Binding-site contacts:
Ligand atom N3 contacts residue LEU114 of chain 3.C at 2.9 Å (h-bond).
Ligand atom C4 contacts residue GLY113 of chain 3.C at 1.2 Å.
Ligand atom N3 contacts residue LEU93 of chain 3.C at 1.6 Å (h-bond).
Ligand atom C6 contacts residue GLY113 of chain 3.C at 1.8 Å.
Ligand atom C5 contacts residue GLY112 of chain 3.C at 2.6 Å.
Ligand atom O4 contacts residue GLU131 of chain 3.C at 2.6 Å (salt-bridge).
Ligand atom C5 contacts residue GLY113 of chain 3.C at 1.2 Å.
Ligand atom C6 contacts residue GLY112 of chain 3.C at 2.2 Å.
Ligand atom N1 contacts residue VAL94 of chain 3.C at 1.9 Å.
Ligand atom C1' contacts residue TRP95 of chain 3.C at 2.4 Å (hydrophobic).
Ligand atom C2 contacts residue VAL94 of chain 3.C at 1.7 Å (hydrophobic).
Ligand atom N3 contacts residue GLY113 of chain 3.C at 2.1 Å.
Ligand atom N1 contacts residue GLY112 of chain 3.C at 2.9 Å (h-bond).
Ligand atom C5 contacts residue VAL94 of chain 3.C at 2.5 Å (hydrophobic).
Ligand atom N3 contacts residue VAL107 of chain 3.C at 2.9 Å.
Ligand atom O5' contacts residue ASN133 of chain 3.C at 2.9 Å (h-bond).
Ligand atom O4 contacts residue VAL107 of chain 3.C at 1.8 Å.
Ligand atom OP1 contacts residue ASN136 of chain 3.C at 2.4 Å (h-bond).
Ligand atom O3' contacts residue GLU131 of chain 3.C at 2.8 Å (salt-bridge).
Ligand atom O4 contacts residue LEU114 of chain 3.C at 2.8 Å (h-bond).
Ligand atom O2' contacts residue TRP95 of chain 3.C at 2.5 Å.
Ligand atom C4 contacts residue LEU93 of chain 3.C at 2.9 Å (hydrophobic).
Ligand atom C4 contacts residue LEU114 of chain 3.C at 2.8 Å (hydrophobic).
Ligand atom N1 contacts residue GLY113 of chain 3.C at 2.8 Å.
Ligand atom C6 contacts residue TYR111 of chain 3.C at 3.1 Å (hydrophobic).
Ligand atom C4' contacts residue TRP95 of chain 3.C at 3.0 Å (hydrophobic).
Ligand atom OP2 contacts residue ASN133 of chain 3.C at 2.5 Å.
Ligand atom N3 contacts residue VAL94 of chain 3.C at 2.3 Å.
Ligand atom C6 contacts residue VAL94 of chain 3.C at 1.8 Å (hydrophobic).
Ligand atom C2 contacts residue GLY113 of chain 3.C at 2.8 Å.
Ligand atom C1' contacts residue VAL94 of chain 3.C at 2.6 Å (hydrophobic).
Ligand atom C4 contacts residue VAL107 of chain 3.C at 2.6 Å (hydrophobic).
Ligand atom C4 contacts residue VAL94 of chain 3.C at 2.8 Å (hydrophobic).
Ligand atom O2 contacts residue VAL94 of chain 3.C at 1.5 Å.
Ligand atom O4' contacts residue TRP95 of chain 3.C at 2.8 Å (h-bond).
Ligand atom C5 contacts residue THR110 of chain 3.C at 2.9 Å.
Ligand atom O4 contacts residue GLY113 of chain 3.C at 2.0 Å.
Ligand atom C2 contacts residue LEU93 of chain 3.C at 2.0 Å (hydrophobic).
Ligand atom O2 contacts residue LEU93 of chain 3.C at 1.9 Å (h-bond).
Ligand atom O4' contacts residue VAL94 of chain 3.C at 2.7 Å.

A small-molecule ligand and the protein it binds are described below.
Small molecule (SMILES): O=c1ccn([C@@H]2O[C@H](CO[P](=O)(O)O[C@H]3[C@@H](O)[C@H](n4ccc(=O)[nH]c4=O)O[C@@H]3COP(=O)(O)O)[C@@H](O)[C@H]2O)c(=O)[nH]1

Sequence of chain 4.C:
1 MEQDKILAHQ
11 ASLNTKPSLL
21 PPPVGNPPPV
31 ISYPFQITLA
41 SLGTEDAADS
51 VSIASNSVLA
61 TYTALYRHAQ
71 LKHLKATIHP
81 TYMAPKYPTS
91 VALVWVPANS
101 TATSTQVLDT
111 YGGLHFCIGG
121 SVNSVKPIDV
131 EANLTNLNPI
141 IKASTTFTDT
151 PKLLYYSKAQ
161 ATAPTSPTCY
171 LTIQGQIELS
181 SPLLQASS

Sequence of chain 3.C:
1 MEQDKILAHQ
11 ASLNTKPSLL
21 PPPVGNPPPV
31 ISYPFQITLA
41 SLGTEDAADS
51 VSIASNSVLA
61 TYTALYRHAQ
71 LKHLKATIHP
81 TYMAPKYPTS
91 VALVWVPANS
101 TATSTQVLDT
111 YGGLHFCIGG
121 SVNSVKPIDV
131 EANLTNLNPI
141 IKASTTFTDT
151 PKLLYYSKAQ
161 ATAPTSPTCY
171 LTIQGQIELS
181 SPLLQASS

Sequence of chain 3.D:
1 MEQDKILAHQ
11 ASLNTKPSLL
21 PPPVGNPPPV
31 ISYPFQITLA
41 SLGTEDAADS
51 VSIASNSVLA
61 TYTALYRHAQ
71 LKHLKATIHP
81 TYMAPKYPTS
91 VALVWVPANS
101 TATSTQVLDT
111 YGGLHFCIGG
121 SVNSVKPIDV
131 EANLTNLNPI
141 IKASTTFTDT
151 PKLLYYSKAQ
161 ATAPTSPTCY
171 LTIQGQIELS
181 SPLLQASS